Sequence of chain 1.A:
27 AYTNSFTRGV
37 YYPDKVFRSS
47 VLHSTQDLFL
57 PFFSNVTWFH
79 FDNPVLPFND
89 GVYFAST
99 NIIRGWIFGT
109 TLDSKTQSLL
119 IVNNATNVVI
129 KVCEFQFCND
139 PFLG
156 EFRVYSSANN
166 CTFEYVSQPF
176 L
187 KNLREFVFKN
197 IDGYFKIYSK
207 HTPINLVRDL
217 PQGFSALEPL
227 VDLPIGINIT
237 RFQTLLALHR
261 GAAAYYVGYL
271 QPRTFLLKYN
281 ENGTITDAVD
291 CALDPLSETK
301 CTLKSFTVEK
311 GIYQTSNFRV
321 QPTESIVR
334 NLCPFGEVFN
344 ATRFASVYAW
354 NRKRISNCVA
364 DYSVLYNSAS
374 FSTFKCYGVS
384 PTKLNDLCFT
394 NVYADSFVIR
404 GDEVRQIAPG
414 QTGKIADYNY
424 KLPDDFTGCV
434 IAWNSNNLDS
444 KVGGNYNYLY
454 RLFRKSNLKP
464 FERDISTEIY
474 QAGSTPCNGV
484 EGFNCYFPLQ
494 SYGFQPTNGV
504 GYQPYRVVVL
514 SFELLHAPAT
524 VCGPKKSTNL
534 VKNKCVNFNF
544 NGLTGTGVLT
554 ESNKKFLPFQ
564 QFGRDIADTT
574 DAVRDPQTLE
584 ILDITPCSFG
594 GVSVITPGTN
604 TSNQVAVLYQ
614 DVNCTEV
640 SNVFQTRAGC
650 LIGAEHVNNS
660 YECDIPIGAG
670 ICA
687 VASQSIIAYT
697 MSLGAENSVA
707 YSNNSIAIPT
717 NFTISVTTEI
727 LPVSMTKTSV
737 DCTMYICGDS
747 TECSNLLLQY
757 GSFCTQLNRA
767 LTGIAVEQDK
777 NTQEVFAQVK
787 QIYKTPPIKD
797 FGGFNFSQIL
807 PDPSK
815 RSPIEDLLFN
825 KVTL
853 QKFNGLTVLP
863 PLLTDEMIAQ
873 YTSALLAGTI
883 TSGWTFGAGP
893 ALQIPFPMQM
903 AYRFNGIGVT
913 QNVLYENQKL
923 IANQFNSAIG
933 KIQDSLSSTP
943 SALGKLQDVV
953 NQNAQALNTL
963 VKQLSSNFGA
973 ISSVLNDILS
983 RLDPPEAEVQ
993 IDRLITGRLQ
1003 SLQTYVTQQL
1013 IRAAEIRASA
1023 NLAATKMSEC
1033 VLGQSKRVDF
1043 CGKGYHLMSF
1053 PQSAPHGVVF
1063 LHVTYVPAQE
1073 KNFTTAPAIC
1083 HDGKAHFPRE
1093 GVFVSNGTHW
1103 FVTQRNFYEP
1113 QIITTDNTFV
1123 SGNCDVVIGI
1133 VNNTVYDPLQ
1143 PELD

Binding-site contacts:
Ligand atom O5 contacts residue GLN1071 of chain 1.A at 4.3 Å.
Ligand atom C7 contacts residue ASN717 of chain 1.A at 3.5 Å.
Ligand atom O4 contacts residue LEU922 of chain 1.A at 3.8 Å.
Ligand atom C4 contacts residue ASN717 of chain 1.A at 4.2 Å.
Ligand atom C8 contacts residue ASN925 of chain 1.A at 4.5 Å.
Ligand atom C3 contacts residue LEU922 of chain 1.A at 3.9 Å (hydrophobic).
Ligand atom O6 contacts residue GLN926 of chain 1.A at 4.1 Å.
Ligand atom C2 contacts residue ASN717 of chain 1.A at 2.4 Å.
Ligand atom O5 contacts residue ASN717 of chain 1.A at 2.3 Å (h-bond).
Ligand atom C5 contacts residue LEU922 of chain 1.A at 4.1 Å (hydrophobic).
Ligand atom C1 contacts residue GLN1071 of chain 1.A at 4.5 Å.
Ligand atom C3 contacts residue ASN717 of chain 1.A at 3.8 Å.
Ligand atom C1 contacts residue ASN717 of chain 1.A at 1.4 Å.
Ligand atom C4 contacts residue LEU922 of chain 1.A at 4.2 Å (hydrophobic).
Ligand atom O7 contacts residue GLN1071 of chain 1.A at 4.1 Å.
Ligand atom C6 contacts residue GLN926 of chain 1.A at 4.1 Å.
Ligand atom O7 contacts residue ASN717 of chain 1.A at 3.7 Å.
Ligand atom O7 contacts residue ASN925 of chain 1.A at 4.4 Å.
Ligand atom C5 contacts residue GLN926 of chain 1.A at 4.4 Å.
Ligand atom N2 contacts residue ASN717 of chain 1.A at 2.9 Å (h-bond).
Ligand atom C5 contacts residue ASN717 of chain 1.A at 3.6 Å.

The protein below binds the small molecule below.
Small molecule (SMILES): CC(=O)N[C@H]1[C@H](O[C@H]2[C@H](O)[C@@H](NC(C)=O)CO[C@@H]2CO)O[C@H](CO)[C@@H](O)[C@@H]1O